Sequence of chain 1.C:
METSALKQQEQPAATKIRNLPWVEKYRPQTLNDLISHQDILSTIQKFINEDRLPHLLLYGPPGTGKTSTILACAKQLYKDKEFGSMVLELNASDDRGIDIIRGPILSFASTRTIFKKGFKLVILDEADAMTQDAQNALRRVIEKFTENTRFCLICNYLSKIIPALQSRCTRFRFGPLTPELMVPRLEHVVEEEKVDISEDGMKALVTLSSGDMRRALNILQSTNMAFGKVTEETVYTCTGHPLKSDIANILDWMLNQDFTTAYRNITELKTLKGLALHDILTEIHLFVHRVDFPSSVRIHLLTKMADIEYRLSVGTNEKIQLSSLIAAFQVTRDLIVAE

Sequence of chain 1.B:
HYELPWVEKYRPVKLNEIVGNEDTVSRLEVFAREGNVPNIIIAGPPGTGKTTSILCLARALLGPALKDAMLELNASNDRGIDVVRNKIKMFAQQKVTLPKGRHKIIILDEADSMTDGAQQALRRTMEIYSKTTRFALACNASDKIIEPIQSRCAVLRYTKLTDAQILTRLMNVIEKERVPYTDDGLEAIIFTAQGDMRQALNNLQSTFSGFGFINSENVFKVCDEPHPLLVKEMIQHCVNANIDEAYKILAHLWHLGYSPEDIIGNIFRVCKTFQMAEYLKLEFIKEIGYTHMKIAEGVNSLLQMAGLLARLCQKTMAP

A protein and the small-molecule ligand that binds it are described below.
Small molecule (SMILES): Nc1ncnc2c1ncn2[C@@H]1O[C@H](COP(=O)(O)OP(=O)(O)OP(O)(O)=S)[C@@H](O)[C@H]1O

Binding-site contacts:
Ligand atom N7 contacts residue THR80 of chain 1.B at 3.0 Å (h-bond).
Ligand atom O2A contacts residue GLY81 of chain 1.B at 3.1 Å.
Ligand atom PB contacts residue MG1 of chain 1.K at 2.9 Å.
Ligand atom O3G contacts residue MG1 of chain 1.K at 2.0 Å.
Ligand atom N9 contacts residue MET229 of chain 1.B at 3.3 Å (h-bond).
Ligand atom O1B contacts residue MG1 of chain 1.K at 2.0 Å.
Ligand atom C5' contacts residue ARG230 of chain 1.B at 3.3 Å.
Ligand atom O2G contacts residue ARG230 of chain 1.B at 2.6 Å (salt-bridge).
Ligand atom O2' contacts residue VAL39 of chain 1.B at 2.3 Å (h-bond).
Ligand atom O1A contacts residue MG1 of chain 1.K at 3.2 Å.
Ligand atom O1A contacts residue ARG230 of chain 1.B at 2.8 Å (salt-bridge).
Ligand atom O3' contacts residue GLU40 of chain 1.B at 2.7 Å (salt-bridge).
Ligand atom O2A contacts residue THR84 of chain 1.B at 2.9 Å (h-bond).
Ligand atom O2A contacts residue THR83 of chain 1.B at 2.8 Å (h-bond).
Ligand atom O2' contacts residue ARG43 of chain 1.B at 3.3 Å.
Ligand atom PA contacts residue ARG230 of chain 1.B at 3.3 Å.
Ligand atom N7 contacts residue GLY81 of chain 1.B at 3.2 Å (h-bond).
Ligand atom O1B contacts residue THR83 of chain 1.B at 2.6 Å (h-bond).
Ligand atom N6 contacts residue VAL51 of chain 1.B at 3.0 Å (h-bond).
Ligand atom O3B contacts residue GLY79 of chain 1.B at 2.9 Å (h-bond).
Ligand atom O2B contacts residue THR80 of chain 1.B at 2.7 Å (h-bond).
Ligand atom O3G contacts residue ARG139 of chain 1.C at 2.7 Å (salt-bridge).
Ligand atom O3G contacts residue ARG230 of chain 1.B at 2.4 Å (salt-bridge).
Ligand atom PG contacts residue ARG139 of chain 1.C at 3.4 Å.
Ligand atom O3B contacts residue MG1 of chain 1.K at 3.0 Å.
Ligand atom O2B contacts residue LYS82 of chain 1.B at 2.6 Å (salt-bridge).
Ligand atom O2B contacts residue GLY81 of chain 1.B at 2.4 Å (h-bond).
Ligand atom C3' contacts residue THR84 of chain 1.B at 3.2 Å.
Ligand atom O2A contacts residue LYS82 of chain 1.B at 3.1 Å (salt-bridge).
Ligand atom O3A contacts residue ARG230 of chain 1.B at 3.0 Å (salt-bridge).
Ligand atom S1G contacts residue MG1 of chain 1.K at 2.6 Å.
Ligand atom O2G contacts residue ARG139 of chain 1.C at 3.3 Å (salt-bridge).
Ligand atom PG contacts residue MG1 of chain 1.K at 2.5 Å.
Ligand atom O5' contacts residue THR84 of chain 1.B at 3.3 Å (h-bond).
Ligand atom N6 contacts residue ILE50 of chain 1.B at 3.3 Å.
Ligand atom N6 contacts residue THR80 of chain 1.B at 3.0 Å (h-bond).
Ligand atom O2G contacts residue GLY79 of chain 1.B at 3.1 Å (h-bond).
Ligand atom PG contacts residue ARG230 of chain 1.B at 3.3 Å.
Ligand atom O3B contacts residue LYS82 of chain 1.B at 2.7 Å (salt-bridge).
Ligand atom O1B contacts residue LYS82 of chain 1.B at 3.1 Å (salt-bridge).